This small molecule binds to this protein.
Small molecule (SMILES): CC(=O)N[C@H]1[C@H](O[C@H]2[C@H](O)[C@@H](NC(C)=O)CO[C@@H]2CO)O[C@H](CO)[C@@H](O)[C@@H]1O

Binding-site contacts:
Ligand atom C1 contacts residue LYS117 of chain 2.D at 3.9 Å.
Ligand atom N2 contacts residue LYS117 of chain 2.D at 3.6 Å (salt-bridge).
Ligand atom C2 contacts residue LYS117 of chain 2.D at 4.2 Å.
Ligand atom O7 contacts residue ASN103 of chain 2.D at 3.4 Å (h-bond).
Ligand atom C8 contacts residue ASN103 of chain 2.D at 3.7 Å.
Ligand atom C3 contacts residue ASN103 of chain 2.D at 3.8 Å.
Ligand atom O5 contacts residue GLY114 of chain 2.D at 4.3 Å.
Ligand atom C7 contacts residue ASN103 of chain 2.D at 3.3 Å.
Ligand atom C5 contacts residue ASN103 of chain 2.D at 3.7 Å.
Ligand atom N2 contacts residue ASN103 of chain 2.D at 2.9 Å (h-bond).
Ligand atom O5 contacts residue ASN103 of chain 2.D at 2.4 Å (h-bond).
Ligand atom C1 contacts residue GLY114 of chain 2.D at 4.4 Å.
Ligand atom C1 contacts residue ASN103 of chain 2.D at 1.4 Å.
Ligand atom C8 contacts residue THR102 of chain 2.D at 3.8 Å.
Ligand atom C2 contacts residue ASN103 of chain 2.D at 2.4 Å.
Ligand atom C8 contacts residue CYS101 of chain 2.D at 4.1 Å (hydrophobic).
Ligand atom C8 contacts residue LYS117 of chain 2.D at 4.4 Å.
Ligand atom C4 contacts residue ASN103 of chain 2.D at 4.2 Å.
Ligand atom C7 contacts residue LYS117 of chain 2.D at 4.4 Å.

Sequence of chain 2.D:
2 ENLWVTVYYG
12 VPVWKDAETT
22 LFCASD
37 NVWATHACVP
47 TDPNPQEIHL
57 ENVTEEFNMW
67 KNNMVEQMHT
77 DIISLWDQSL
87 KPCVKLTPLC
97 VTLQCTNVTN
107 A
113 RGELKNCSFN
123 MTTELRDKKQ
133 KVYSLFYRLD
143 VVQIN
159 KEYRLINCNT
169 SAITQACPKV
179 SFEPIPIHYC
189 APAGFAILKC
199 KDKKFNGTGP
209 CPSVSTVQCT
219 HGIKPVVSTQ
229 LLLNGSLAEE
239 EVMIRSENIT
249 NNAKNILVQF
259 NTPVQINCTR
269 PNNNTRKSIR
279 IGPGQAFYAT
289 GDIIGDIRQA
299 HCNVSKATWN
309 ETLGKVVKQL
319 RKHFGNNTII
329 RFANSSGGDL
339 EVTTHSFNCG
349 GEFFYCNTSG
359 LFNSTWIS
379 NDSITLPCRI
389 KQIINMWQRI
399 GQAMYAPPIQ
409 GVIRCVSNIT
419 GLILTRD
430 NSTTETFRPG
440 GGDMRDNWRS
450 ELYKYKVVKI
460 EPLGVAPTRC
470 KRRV